This small molecule binds to this protein.
Small molecule (SMILES): CC(=O)N[C@H]1[C@H](O[C@H]2[C@H](O)[C@@H](NC(C)=O)CO[C@@H]2CO)O[C@H](CO)[C@@H](O[C@@H]2O[C@H](CO)[C@@H](O)[C@H](O)[C@@H]2O)[C@@H]1O

Binding-site contacts:
Ligand atom O5 contacts residue THR330 of chain 1.C at 4.1 Å.
Ligand atom C1 contacts residue THR330 of chain 1.C at 4.2 Å.
Ligand atom C8 contacts residue VAL350 of chain 1.C at 4.3 Å (hydrophobic).
Ligand atom C6 contacts residue ASN331 of chain 1.C at 4.1 Å.
Ligand atom O6 contacts residue ASP323 of chain 1.C at 2.4 Å (salt-bridge).
Ligand atom C2 contacts residue SER324 of chain 1.C at 4.2 Å.
Ligand atom C1 contacts residue THR360 of chain 1.C at 3.9 Å.
Ligand atom O5 contacts residue ASN328 of chain 1.C at 2.3 Å (h-bond).
Ligand atom C2 contacts residue THR360 of chain 1.C at 4.3 Å.
Ligand atom C3 contacts residue ASN328 of chain 1.C at 3.6 Å.
Ligand atom C6 contacts residue ASP323 of chain 1.C at 3.3 Å.
Ligand atom O6 contacts residue ASN328 of chain 1.C at 4.2 Å.
Ligand atom O6 contacts residue THR330 of chain 1.C at 3.2 Å.
Ligand atom C3 contacts residue THR358 of chain 1.C at 4.2 Å.
Ligand atom C4 contacts residue ASN328 of chain 1.C at 4.2 Å.
Ligand atom O3 contacts residue SER324 of chain 1.C at 3.5 Å.
Ligand atom O5 contacts residue ASN331 of chain 1.C at 3.9 Å.
Ligand atom C3 contacts residue SER324 of chain 1.C at 4.1 Å.
Ligand atom C1 contacts residue ILE327 of chain 1.C at 4.0 Å (hydrophobic).
Ligand atom N2 contacts residue THR360 of chain 1.C at 3.8 Å.
Ligand atom O6 contacts residue ASN331 of chain 1.C at 3.3 Å.
Ligand atom O6 contacts residue SER324 of chain 1.C at 4.4 Å.
Ligand atom O7 contacts residue LEU325 of chain 1.C at 4.5 Å.
Ligand atom C7 contacts residue ASN328 of chain 1.C at 3.1 Å.
Ligand atom C8 contacts residue THR358 of chain 1.C at 4.3 Å.
Ligand atom O7 contacts residue ASN328 of chain 1.C at 2.7 Å (h-bond).
Ligand atom O5 contacts residue ILE327 of chain 1.C at 4.0 Å.
Ligand atom O7 contacts residue ILE327 of chain 1.C at 4.0 Å.
Ligand atom O7 contacts residue SER326 of chain 1.C at 3.6 Å (h-bond).
Ligand atom O3 contacts residue THR358 of chain 1.C at 4.4 Å.
Ligand atom C1 contacts residue ASN331 of chain 1.C at 4.4 Å.
Ligand atom C5 contacts residue ASN328 of chain 1.C at 3.5 Å.
Ligand atom N2 contacts residue ASN328 of chain 1.C at 2.7 Å (h-bond).
Ligand atom C1 contacts residue ASN328 of chain 1.C at 1.4 Å.
Ligand atom C2 contacts residue ASN328 of chain 1.C at 2.1 Å.
Ligand atom C5 contacts residue ASP323 of chain 1.C at 3.8 Å.
Ligand atom C8 contacts residue LEU325 of chain 1.C at 3.8 Å (hydrophobic).
Ligand atom C4 contacts residue SER324 of chain 1.C at 4.0 Å.
Ligand atom O3 contacts residue ASN328 of chain 1.C at 4.3 Å.
Ligand atom N2 contacts residue THR358 of chain 1.C at 3.9 Å.

Sequence of chain 1.C:
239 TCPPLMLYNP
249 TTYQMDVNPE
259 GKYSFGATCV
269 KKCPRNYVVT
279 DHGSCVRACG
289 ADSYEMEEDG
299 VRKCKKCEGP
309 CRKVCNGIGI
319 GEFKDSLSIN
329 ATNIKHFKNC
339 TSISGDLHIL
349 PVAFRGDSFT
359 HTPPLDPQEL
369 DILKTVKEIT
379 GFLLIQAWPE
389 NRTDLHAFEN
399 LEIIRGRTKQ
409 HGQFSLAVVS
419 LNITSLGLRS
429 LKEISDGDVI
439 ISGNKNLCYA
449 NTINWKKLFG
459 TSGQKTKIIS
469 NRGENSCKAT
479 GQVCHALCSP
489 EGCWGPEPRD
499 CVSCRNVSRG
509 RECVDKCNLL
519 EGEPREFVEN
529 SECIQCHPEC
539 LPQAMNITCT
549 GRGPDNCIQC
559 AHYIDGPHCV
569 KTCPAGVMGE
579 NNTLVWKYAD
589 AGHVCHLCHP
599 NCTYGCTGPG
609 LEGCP